Binding-site contacts:
Ligand atom C10 contacts residue ARG96 of chain 1.B at 3.5 Å.
Ligand atom O6 contacts residue LYS108 of chain 1.B at 3.6 Å (salt-bridge).
Ligand atom O8 contacts residue ASN104 of chain 1.B at 3.9 Å.
Ligand atom O11 contacts residue ARG204 of chain 1.B at 3.7 Å.
Ligand atom C31 contacts residue GLY199 of chain 1.B at 3.3 Å.
Ligand atom O9 contacts residue LYS108 of chain 1.B at 3.1 Å (salt-bridge).
Ligand atom C32 contacts residue GLY199 of chain 1.B at 3.4 Å.
Ligand atom O9 contacts residue ARG204 of chain 1.B at 3.3 Å (salt-bridge).
Ligand atom C27 contacts residue ASP249 of chain 1.B at 3.9 Å.
Ligand atom O11 contacts residue PHE208 of chain 1.B at 3.7 Å.
Ligand atom O1 contacts residue TYR203 of chain 1.B at 3.9 Å.
Ligand atom O24 contacts residue ARG96 of chain 1.B at 3.1 Å (salt-bridge).
Ligand atom O21 contacts residue ASP249 of chain 1.B at 2.8 Å (salt-bridge).
Ligand atom C31 contacts residue ILE200 of chain 1.B at 3.7 Å (hydrophobic).
Ligand atom C40 contacts residue LEU248 of chain 1.B at 3.8 Å (hydrophobic).
Ligand atom O7 contacts residue ASN104 of chain 1.B at 3.0 Å (h-bond).
Ligand atom C34 contacts residue ASP249 of chain 1.B at 3.8 Å.
Ligand atom S1 contacts residue LYS108 of chain 1.B at 3.6 Å (salt-bridge).
Ligand atom C40 contacts residue PRO195 of chain 1.B at 3.8 Å (hydrophobic).
Ligand atom C40 contacts residue ASP249 of chain 1.B at 3.4 Å.
Ligand atom O21 contacts residue ARG252 of chain 1.B at 2.7 Å (salt-bridge).
Ligand atom C35 contacts residue ASP249 of chain 1.B at 3.8 Å.
Ligand atom C39 contacts residue TYR203 of chain 1.B at 3.6 Å (hydrophobic).
Ligand atom O12 contacts residue ARG204 of chain 1.B at 3.2 Å (salt-bridge).
Ligand atom C35 contacts residue ARG252 of chain 1.B at 3.6 Å.
Ligand atom C33 contacts residue SER245 of chain 1.B at 3.9 Å.
Ligand atom C33 contacts residue ASP249 of chain 1.B at 3.7 Å.
Ligand atom O12 contacts residue PHE208 of chain 1.B at 3.6 Å.
Ligand atom C10 contacts residue SER141 of chain 1.B at 3.8 Å.
Ligand atom S1 contacts residue ASN104 of chain 1.B at 3.9 Å.
Ligand atom C40 contacts residue GLY199 of chain 1.B at 3.5 Å.
Ligand atom C32 contacts residue SER245 of chain 1.B at 3.6 Å.
Ligand atom C32 contacts residue TYR203 of chain 1.B at 3.6 Å (hydrophobic).
Ligand atom O7 contacts residue LYS108 of chain 1.B at 2.6 Å (salt-bridge).
Ligand atom C27 contacts residue ARG252 of chain 1.B at 3.6 Å.
Ligand atom C31 contacts residue TYR203 of chain 1.B at 3.7 Å (hydrophobic).
Ligand atom O25 contacts residue ARG96 of chain 1.B at 3.0 Å (salt-bridge).
Ligand atom O10 contacts residue LYS108 of chain 1.B at 3.6 Å (salt-bridge).
Ligand atom C38 contacts residue ARG96 of chain 1.B at 3.4 Å.
Ligand atom C36 contacts residue ASP249 of chain 1.B at 3.7 Å.

The protein below binds the small molecule below.
Small molecule (SMILES): C=C1[C@@H]2CC[C@H]3[C@]4(C)C[C@H](O[C@@H]5O[C@H](CO)[C@@H](OS(=O)(=O)O)[C@H](OS(=O)(=O)O)[C@H]5OC(=O)CC(C)C)CC(C(=O)O)(C(=O)O)[C@H]4CC[C@]3(C2)[C@H]1O

Sequence of chain 1.B:
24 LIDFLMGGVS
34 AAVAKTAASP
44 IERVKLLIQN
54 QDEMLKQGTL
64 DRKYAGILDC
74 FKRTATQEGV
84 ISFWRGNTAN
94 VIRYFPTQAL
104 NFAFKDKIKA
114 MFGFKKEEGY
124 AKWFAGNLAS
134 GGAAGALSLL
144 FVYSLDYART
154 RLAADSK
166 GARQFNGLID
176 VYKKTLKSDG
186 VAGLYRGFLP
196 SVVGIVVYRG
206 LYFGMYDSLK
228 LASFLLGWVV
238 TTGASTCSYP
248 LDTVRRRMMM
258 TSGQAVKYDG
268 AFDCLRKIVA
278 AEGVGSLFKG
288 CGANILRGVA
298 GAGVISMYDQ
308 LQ